Sequence of chain 1.A:
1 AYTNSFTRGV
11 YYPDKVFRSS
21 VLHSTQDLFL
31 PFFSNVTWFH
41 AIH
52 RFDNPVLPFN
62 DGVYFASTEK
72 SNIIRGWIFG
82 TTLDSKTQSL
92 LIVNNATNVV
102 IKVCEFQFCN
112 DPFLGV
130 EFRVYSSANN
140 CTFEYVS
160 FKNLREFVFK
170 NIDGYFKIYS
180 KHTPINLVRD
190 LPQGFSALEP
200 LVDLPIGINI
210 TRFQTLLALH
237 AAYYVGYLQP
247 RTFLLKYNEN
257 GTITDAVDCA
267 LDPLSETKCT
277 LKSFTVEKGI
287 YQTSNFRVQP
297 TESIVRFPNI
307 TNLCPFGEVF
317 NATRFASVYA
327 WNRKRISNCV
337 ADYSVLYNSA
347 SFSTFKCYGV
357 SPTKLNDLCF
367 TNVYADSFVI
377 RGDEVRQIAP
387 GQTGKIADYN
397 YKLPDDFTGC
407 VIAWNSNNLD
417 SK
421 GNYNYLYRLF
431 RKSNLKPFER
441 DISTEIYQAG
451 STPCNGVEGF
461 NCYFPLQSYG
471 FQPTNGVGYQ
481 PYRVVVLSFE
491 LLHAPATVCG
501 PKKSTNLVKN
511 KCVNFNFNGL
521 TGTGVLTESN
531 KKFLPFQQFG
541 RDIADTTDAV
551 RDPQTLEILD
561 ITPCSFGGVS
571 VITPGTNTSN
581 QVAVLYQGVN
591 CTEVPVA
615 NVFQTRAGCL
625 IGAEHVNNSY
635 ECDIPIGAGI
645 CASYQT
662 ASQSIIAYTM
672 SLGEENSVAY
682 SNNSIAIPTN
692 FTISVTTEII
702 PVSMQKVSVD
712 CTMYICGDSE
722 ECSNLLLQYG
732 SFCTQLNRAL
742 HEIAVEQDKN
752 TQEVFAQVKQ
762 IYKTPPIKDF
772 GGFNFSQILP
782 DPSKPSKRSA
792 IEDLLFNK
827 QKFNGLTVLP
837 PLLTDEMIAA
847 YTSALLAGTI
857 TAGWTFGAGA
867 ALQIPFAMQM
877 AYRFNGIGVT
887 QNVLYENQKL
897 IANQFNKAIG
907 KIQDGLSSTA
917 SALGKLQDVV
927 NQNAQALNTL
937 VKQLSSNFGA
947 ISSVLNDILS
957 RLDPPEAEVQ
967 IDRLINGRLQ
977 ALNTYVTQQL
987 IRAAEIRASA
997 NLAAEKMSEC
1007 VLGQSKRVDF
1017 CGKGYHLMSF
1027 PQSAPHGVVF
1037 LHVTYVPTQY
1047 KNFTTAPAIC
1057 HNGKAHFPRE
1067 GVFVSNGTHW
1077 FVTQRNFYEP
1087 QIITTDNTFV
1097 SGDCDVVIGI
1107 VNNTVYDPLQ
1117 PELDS

Binding-site contacts:
Ligand atom N2 contacts residue ASN305 of chain 1.A at 2.8 Å (h-bond).
Ligand atom C7 contacts residue ASN305 of chain 1.A at 3.1 Å.
Ligand atom C2 contacts residue ASN305 of chain 1.A at 2.5 Å.
Ligand atom C5 contacts residue ASN305 of chain 1.A at 3.7 Å.
Ligand atom C3 contacts residue ASN305 of chain 1.A at 3.8 Å.
Ligand atom O5 contacts residue ASN305 of chain 1.A at 2.4 Å (h-bond).
Ligand atom C1 contacts residue ASN305 of chain 1.A at 1.4 Å.
Ligand atom C4 contacts residue ASN305 of chain 1.A at 4.3 Å.
Ligand atom O7 contacts residue ASN305 of chain 1.A at 3.3 Å (h-bond).
Ligand atom O6 contacts residue ASN305 of chain 1.A at 4.1 Å.
Ligand atom C8 contacts residue ASN305 of chain 1.A at 3.3 Å.
Ligand atom C8 contacts residue THR307 of chain 1.A at 4.4 Å.
Ligand atom C8 contacts residue ILE306 of chain 1.A at 4.3 Å (hydrophobic).
Ligand atom O6 contacts residue GLN554 of chain 1.A at 4.1 Å.

The protein below binds the small molecule below.
Small molecule (SMILES): CC(=O)N[C@@H]1[C@@H](O)[C@H](O)[C@@H](CO)O[C@H]1O